The small molecule below binds the protein below.
Small molecule (SMILES): O=c1ccn([C@@H]2O[C@H](CO[P](=O)(O)O[P](=O)(O)O[C@H]3O[C@H](CO)[C@@H](O)[C@H](O)[C@H]3F)[C@@H](O)[C@H]2O)c(=O)[nH]1

Binding-site contacts:
Ligand atom O1 contacts residue ASN521 of chain 1.A at 3.8 Å.
Ligand atom O3A contacts residue THR438 of chain 1.A at 3.7 Å.
Ligand atom C1 contacts residue ASN521 of chain 1.A at 3.6 Å.
Ligand atom O1A contacts residue GLY522 of chain 1.A at 3.7 Å.
Ligand atom O3' contacts residue ASP525 of chain 1.A at 3.6 Å (salt-bridge).
Ligand atom C8' contacts residue GLY468 of chain 1.A at 3.8 Å.
Ligand atom O3A contacts residue LYS441 of chain 1.A at 3.8 Å.
Ligand atom O7' contacts residue HIS495 of chain 1.A at 3.4 Å.
Ligand atom PB contacts residue LYS441 of chain 1.A at 3.6 Å.
Ligand atom C6 contacts residue GLY370 of chain 1.A at 3.5 Å.
Ligand atom O2A contacts residue THR438 of chain 1.A at 3.6 Å.
Ligand atom C7' contacts residue TYR501 of chain 1.A at 3.5 Å (hydrophobic).
Ligand atom O6 contacts residue MET219 of chain 1.A at 3.8 Å.
Ligand atom F1 contacts residue SER278 of chain 1.A at 3.3 Å.
Ligand atom O6' contacts residue SER496 of chain 1.A at 3.6 Å (h-bond).
Ligand atom O1A contacts residue ASN521 of chain 1.A at 3.7 Å.
Ligand atom C6' contacts residue SER496 of chain 1.A at 3.5 Å.
Ligand atom PB contacts residue ASN521 of chain 1.A at 3.8 Å.
Ligand atom O6' contacts residue TYR498 of chain 1.A at 3.5 Å.
Ligand atom C8' contacts residue TYR501 of chain 1.A at 3.3 Å (hydrophobic).
Ligand atom N3 contacts residue TYR501 of chain 1.A at 3.6 Å.
Ligand atom O6 contacts residue GLY370 of chain 1.A at 3.4 Å (h-bond).
Ligand atom C2 contacts residue SER278 of chain 1.A at 3.2 Å.
Ligand atom C4 contacts residue MET349 of chain 1.A at 3.8 Å (hydrophobic).
Ligand atom O7' contacts residue PRO494 of chain 1.A at 3.8 Å.
Ligand atom O5' contacts residue ASN521 of chain 1.A at 3.3 Å (h-bond).
Ligand atom O4 contacts residue MET349 of chain 1.A at 3.7 Å.
Ligand atom O2' contacts residue ASP525 of chain 1.A at 2.9 Å (salt-bridge).
Ligand atom O2B contacts residue ASN521 of chain 1.A at 2.7 Å (h-bond).
Ligand atom C2' contacts residue TYR501 of chain 1.A at 3.7 Å (hydrophobic).
Ligand atom O1B contacts residue LYS441 of chain 1.A at 2.9 Å (salt-bridge).
Ligand atom C7' contacts residue SER496 of chain 1.A at 3.5 Å.
Ligand atom O3 contacts residue HIS277 of chain 1.A at 2.8 Å (h-bond).
Ligand atom N3 contacts residue SER496 of chain 1.A at 2.7 Å (h-bond).
Ligand atom O2' contacts residue TYR501 of chain 1.A at 2.9 Å.
Ligand atom O7' contacts residue SER496 of chain 1.A at 2.8 Å (h-bond).
Ligand atom C9' contacts residue TYR501 of chain 1.A at 3.5 Å (hydrophobic).
Ligand atom C2' contacts residue ASP525 of chain 1.A at 3.7 Å.
Ligand atom O2' contacts residue TYR498 of chain 1.A at 3.5 Å.
Ligand atom O6 contacts residue HIS371 of chain 1.A at 3.4 Å (h-bond).

Sequence of chain 1.A:
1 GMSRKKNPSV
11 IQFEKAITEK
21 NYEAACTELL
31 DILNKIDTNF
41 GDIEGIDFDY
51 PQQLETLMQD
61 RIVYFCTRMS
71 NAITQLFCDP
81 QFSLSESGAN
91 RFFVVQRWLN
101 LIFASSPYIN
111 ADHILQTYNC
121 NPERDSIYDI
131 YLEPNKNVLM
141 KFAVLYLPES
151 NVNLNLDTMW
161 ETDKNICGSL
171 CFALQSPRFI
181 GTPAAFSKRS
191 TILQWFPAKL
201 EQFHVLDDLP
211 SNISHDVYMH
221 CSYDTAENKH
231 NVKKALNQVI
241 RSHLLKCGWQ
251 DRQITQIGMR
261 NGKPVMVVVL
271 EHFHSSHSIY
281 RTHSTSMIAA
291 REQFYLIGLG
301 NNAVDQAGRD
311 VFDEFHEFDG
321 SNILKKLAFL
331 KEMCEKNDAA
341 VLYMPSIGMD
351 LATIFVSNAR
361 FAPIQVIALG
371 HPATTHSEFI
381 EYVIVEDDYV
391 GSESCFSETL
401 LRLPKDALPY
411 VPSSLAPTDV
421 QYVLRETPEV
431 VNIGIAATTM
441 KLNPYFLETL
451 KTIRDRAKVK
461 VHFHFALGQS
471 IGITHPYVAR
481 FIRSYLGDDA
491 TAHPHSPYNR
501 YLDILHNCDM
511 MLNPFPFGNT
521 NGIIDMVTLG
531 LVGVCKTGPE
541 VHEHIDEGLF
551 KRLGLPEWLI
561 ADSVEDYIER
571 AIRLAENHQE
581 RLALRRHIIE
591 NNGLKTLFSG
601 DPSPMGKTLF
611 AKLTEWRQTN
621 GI